Binding-site contacts:
Ligand atom O4P contacts residue THR150 of chain 1.B at 2.9 Å (h-bond).
Ligand atom O1P contacts residue SER148 of chain 1.B at 4.5 Å.
Ligand atom C1 contacts residue ASN313 of chain 1.B at 4.0 Å.
Ligand atom O3P contacts residue THR150 of chain 1.B at 2.6 Å (h-bond).
Ligand atom P contacts residue SER148 of chain 1.B at 4.0 Å.
Ligand atom O3P contacts residue THR208 of chain 1.B at 4.0 Å.
Ligand atom O2 contacts residue THR179 of chain 1.B at 3.4 Å.
Ligand atom O3P contacts residue HIS176 of chain 1.B at 4.2 Å.
Ligand atom P contacts residue THR150 of chain 1.B at 3.4 Å.
Ligand atom O1 contacts residue CYS149 of chain 1.B at 2.7 Å (h-bond).
Ligand atom O4P contacts residue ARG231 of chain 1.B at 4.0 Å.
Ligand atom O1P contacts residue THR150 of chain 1.B at 4.5 Å.
Ligand atom O1P contacts residue HIS176 of chain 1.B at 3.7 Å.
Ligand atom O4P contacts residue HIS176 of chain 1.B at 3.3 Å.
Ligand atom O3P contacts residue CYS149 of chain 1.B at 3.1 Å (h-bond).
Ligand atom C1 contacts residue CYS149 of chain 1.B at 1.8 Å (hydrophobic).
Ligand atom O2 contacts residue HIS176 of chain 1.B at 3.4 Å.
Ligand atom P contacts residue HIS176 of chain 1.B at 3.9 Å.
Ligand atom O2P contacts residue THR208 of chain 1.B at 3.1 Å (h-bond).
Ligand atom O1 contacts residue SER148 of chain 1.B at 3.9 Å.
Ligand atom O3P contacts residue THR151 of chain 1.B at 4.4 Å.
Ligand atom O2 contacts residue CYS149 of chain 1.B at 3.5 Å (h-bond).
Ligand atom O3P contacts residue SER148 of chain 1.B at 3.3 Å (h-bond).
Ligand atom O2P contacts residue ALA210 of chain 1.B at 4.5 Å.
Ligand atom O4P contacts residue THR208 of chain 1.B at 2.9 Å (h-bond).
Ligand atom O2P contacts residue GLY209 of chain 1.B at 3.4 Å (h-bond).
Ligand atom C2 contacts residue HIS176 of chain 1.B at 3.9 Å.
Ligand atom C3 contacts residue HIS176 of chain 1.B at 2.8 Å.
Ligand atom O2P contacts residue THR150 of chain 1.B at 4.4 Å.
Ligand atom O1P contacts residue CYS149 of chain 1.B at 3.5 Å (h-bond).
Ligand atom C2 contacts residue THR179 of chain 1.B at 4.5 Å.
Ligand atom C3 contacts residue CYS149 of chain 1.B at 2.9 Å (hydrophobic).
Ligand atom P contacts residue CYS149 of chain 1.B at 3.9 Å.
Ligand atom O2P contacts residue SER148 of chain 1.B at 3.6 Å.
Ligand atom P contacts residue THR208 of chain 1.B at 3.5 Å.
Ligand atom C2 contacts residue CYS149 of chain 1.B at 2.8 Å (hydrophobic).
Ligand atom O2 contacts residue ASN313 of chain 1.B at 4.0 Å.

Sequence of chain 1.B:
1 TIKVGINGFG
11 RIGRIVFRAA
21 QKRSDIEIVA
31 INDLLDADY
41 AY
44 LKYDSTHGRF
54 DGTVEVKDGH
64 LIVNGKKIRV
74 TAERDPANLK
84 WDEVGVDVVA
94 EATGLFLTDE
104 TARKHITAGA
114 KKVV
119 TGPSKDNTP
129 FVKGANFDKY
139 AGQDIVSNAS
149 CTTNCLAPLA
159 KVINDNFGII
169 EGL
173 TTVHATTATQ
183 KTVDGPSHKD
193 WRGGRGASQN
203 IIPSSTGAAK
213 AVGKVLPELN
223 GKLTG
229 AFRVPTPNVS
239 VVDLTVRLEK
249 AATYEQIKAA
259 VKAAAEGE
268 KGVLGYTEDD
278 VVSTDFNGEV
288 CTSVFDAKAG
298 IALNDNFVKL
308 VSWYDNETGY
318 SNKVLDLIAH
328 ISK

The small molecule below binds the protein below.
Small molecule (SMILES): O=P(O)(O)OC[C@H](O)CO